The protein below binds the small molecule below.
Small molecule (SMILES): Nc1ncnc2c1ncn2[C@@H]1O[C@H](CSCC[C@H](N)c2nnn[nH]2)[C@@H](O)[C@H]1O

Sequence of chain 1.A:
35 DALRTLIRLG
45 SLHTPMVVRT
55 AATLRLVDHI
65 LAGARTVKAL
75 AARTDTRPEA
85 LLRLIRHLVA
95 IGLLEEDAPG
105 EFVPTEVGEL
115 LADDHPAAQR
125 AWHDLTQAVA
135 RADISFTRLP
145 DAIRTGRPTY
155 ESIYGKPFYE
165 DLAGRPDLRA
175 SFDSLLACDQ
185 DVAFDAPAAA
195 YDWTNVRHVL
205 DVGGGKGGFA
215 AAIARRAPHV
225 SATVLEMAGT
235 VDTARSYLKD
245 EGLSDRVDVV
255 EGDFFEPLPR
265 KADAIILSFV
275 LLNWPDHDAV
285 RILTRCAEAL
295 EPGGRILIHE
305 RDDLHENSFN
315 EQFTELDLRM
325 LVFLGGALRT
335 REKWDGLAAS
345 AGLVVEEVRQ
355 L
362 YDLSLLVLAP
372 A

Binding-site contacts:
Ligand atom C19 contacts residue GLY207 of chain 1.A at 3.5 Å.
Ligand atom N24 contacts residue PHE188 of chain 1.A at 3.2 Å.
Ligand atom C18 contacts residue SER272 of chain 1.A at 3.5 Å.
Ligand atom N25 contacts residue SER272 of chain 1.A at 2.9 Å (h-bond).
Ligand atom C18 contacts residue PHE273 of chain 1.A at 3.3 Å (hydrophobic).
Ligand atom S17 contacts residue PHE273 of chain 1.A at 3.5 Å (h-bond).
Ligand atom N06 contacts residue PHE258 of chain 1.A at 2.8 Å (h-bond).
Ligand atom C12 contacts residue GLU230 of chain 1.A at 3.5 Å.
Ligand atom N25 contacts residue PHE188 of chain 1.A at 3.5 Å.
Ligand atom N08 contacts residue MET231 of chain 1.A at 3.6 Å.
Ligand atom S17 contacts residue LEU180 of chain 1.A at 3.4 Å.
Ligand atom C16 contacts residue TYR163 of chain 1.A at 3.4 Å (hydrophobic).
Ligand atom O28 contacts residue ARG173 of chain 1.A at 3.3 Å (salt-bridge).
Ligand atom C11 contacts residue GLU230 of chain 1.A at 3.5 Å.
Ligand atom C09 contacts residue MET231 of chain 1.A at 3.4 Å (hydrophobic).
Ligand atom C14 contacts residue GLU230 of chain 1.A at 3.6 Å.
Ligand atom O27 contacts residue GLU230 of chain 1.A at 2.7 Å (salt-bridge).
Ligand atom C03 contacts residue PHE258 of chain 1.A at 3.1 Å (hydrophobic).
Ligand atom O28 contacts residue MET231 of chain 1.A at 2.9 Å.
Ligand atom N10 contacts residue PHE258 of chain 1.A at 3.5 Å.
Ligand atom C16 contacts residue PHE273 of chain 1.A at 3.6 Å (hydrophobic).
Ligand atom N24 contacts residue SER272 of chain 1.A at 3.3 Å (h-bond).
Ligand atom N02 contacts residue PHE258 of chain 1.A at 3.3 Å.
Ligand atom N06 contacts residue GLY256 of chain 1.A at 3.4 Å (h-bond).
Ligand atom N26 contacts residue GLY207 of chain 1.A at 2.8 Å (h-bond).
Ligand atom C01 contacts residue PHE258 of chain 1.A at 3.3 Å (hydrophobic).
Ligand atom C13 contacts residue GLU230 of chain 1.A at 3.5 Å.
Ligand atom C03 contacts residue MET231 of chain 1.A at 3.5 Å (hydrophobic).
Ligand atom N07 contacts residue ASP257 of chain 1.A at 2.8 Å (salt-bridge).
Ligand atom C05 contacts residue PHE258 of chain 1.A at 3.5 Å (hydrophobic).
Ligand atom N26 contacts residue GLY208 of chain 1.A at 3.5 Å.
Ligand atom N06 contacts residue ASP257 of chain 1.A at 3.3 Å.
Ligand atom N08 contacts residue PHE258 of chain 1.A at 3.3 Å.
Ligand atom C04 contacts residue PHE258 of chain 1.A at 3.2 Å (hydrophobic).
Ligand atom O28 contacts residue GLU230 of chain 1.A at 2.5 Å (salt-bridge).
Ligand atom C20 contacts residue GLY207 of chain 1.A at 3.6 Å.
Ligand atom O27 contacts residue ARG173 of chain 1.A at 3.6 Å (salt-bridge).
Ligand atom N26 contacts residue SER272 of chain 1.A at 2.9 Å (h-bond).
Ligand atom C01 contacts residue GLY256 of chain 1.A at 3.5 Å.
Ligand atom C12 contacts residue MET231 of chain 1.A at 3.2 Å (hydrophobic).